This protein binds this small molecule.
Small molecule (SMILES): COc1cc(Cc2c[nH+]c(N)nc2N)cc(OC)c1OC

Sequence of chain 1.A:
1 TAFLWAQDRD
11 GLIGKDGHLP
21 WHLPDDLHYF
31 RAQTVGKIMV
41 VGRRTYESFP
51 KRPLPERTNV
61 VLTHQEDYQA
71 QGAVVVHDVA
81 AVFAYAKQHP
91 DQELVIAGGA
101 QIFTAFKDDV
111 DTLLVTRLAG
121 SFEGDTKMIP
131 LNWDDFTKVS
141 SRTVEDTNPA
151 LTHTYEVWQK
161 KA

Binding-site contacts:
Ligand atom C19 contacts residue PHE49 of chain 1.A at 3.6 Å (hydrophobic).
Ligand atom C2 contacts residue ASP26 of chain 1.A at 3.8 Å.
Ligand atom N3 contacts residue PHE30 of chain 1.A at 3.0 Å.
Ligand atom C16 contacts residue PHE30 of chain 1.A at 3.7 Å (hydrophobic).
Ligand atom C6 contacts residue ASP26 of chain 1.A at 3.8 Å.
Ligand atom C19 contacts residue PHE30 of chain 1.A at 3.3 Å (hydrophobic).
Ligand atom O13 contacts residue LEU19 of chain 1.A at 3.5 Å.
Ligand atom N4 contacts residue PHE30 of chain 1.A at 2.8 Å.
Ligand atom C16 contacts residue PHE49 of chain 1.A at 3.4 Å (hydrophobic).
Ligand atom C7 contacts residue NDP1 of chain 1.B at 3.4 Å.
Ligand atom C17 contacts residue LEU19 of chain 1.A at 3.4 Å (hydrophobic).
Ligand atom N2 contacts residue TRP5 of chain 1.A at 3.6 Å.
Ligand atom C18 contacts residue LEU27 of chain 1.A at 3.3 Å (hydrophobic).
Ligand atom C4 contacts residue PHE30 of chain 1.A at 3.1 Å (hydrophobic).
Ligand atom C17 contacts residue GLY17 of chain 1.A at 3.7 Å.
Ligand atom O15 contacts residue LEU27 of chain 1.A at 3.1 Å.
Ligand atom N2 contacts residue THR116 of chain 1.A at 3.7 Å.
Ligand atom C12 contacts residue LEU19 of chain 1.A at 3.6 Å (hydrophobic).
Ligand atom N2 contacts residue ASP26 of chain 1.A at 3.0 Å (salt-bridge).
Ligand atom C15 contacts residue PHE49 of chain 1.A at 3.4 Å (hydrophobic).
Ligand atom N4 contacts residue ALA97 of chain 1.A at 3.0 Å (h-bond).
Ligand atom C4 contacts residue LEU4 of chain 1.A at 3.5 Å (hydrophobic).
Ligand atom N4 contacts residue NDP1 of chain 1.B at 3.2 Å (h-bond).
Ligand atom C19 contacts residue LEU27 of chain 1.A at 3.6 Å (hydrophobic).
Ligand atom N1 contacts residue ASP26 of chain 1.A at 2.9 Å (salt-bridge).
Ligand atom N3 contacts residue NDP1 of chain 1.B at 3.5 Å (h-bond).
Ligand atom C18 contacts residue PRO50 of chain 1.A at 3.5 Å (hydrophobic).
Ligand atom C2 contacts residue PHE30 of chain 1.A at 3.7 Å (hydrophobic).
Ligand atom O15 contacts residue PHE49 of chain 1.A at 3.5 Å.
Ligand atom N3 contacts residue TRP5 of chain 1.A at 3.5 Å.
Ligand atom C2 contacts residue ALA6 of chain 1.A at 3.8 Å (hydrophobic).
Ligand atom C5 contacts residue NDP1 of chain 1.B at 3.6 Å.
Ligand atom N3 contacts residue LEU4 of chain 1.A at 3.2 Å (h-bond).
Ligand atom N2 contacts residue ALA6 of chain 1.A at 3.4 Å.
Ligand atom N4 contacts residue LEU4 of chain 1.A at 3.0 Å (h-bond).
Ligand atom C15 contacts residue LEU27 of chain 1.A at 3.5 Å (hydrophobic).
Ligand atom C4 contacts residue NDP1 of chain 1.B at 3.1 Å.
Ligand atom C13 contacts residue LEU19 of chain 1.A at 3.6 Å (hydrophobic).
Ligand atom C5 contacts residue PHE30 of chain 1.A at 3.8 Å (hydrophobic).
Ligand atom O14 contacts residue PRO50 of chain 1.A at 2.9 Å.